This protein binds this small molecule.
Small molecule (SMILES): CC(=O)N[C@H]1[C@H](O[C@H]2[C@H](O)[C@@H](NC(C)=O)CO[C@@H]2CO)O[C@H](CO)[C@@H](O)[C@@H]1O

Binding-site contacts:
Ligand atom C1 contacts residue SER180 of chain 1.A at 3.9 Å.
Ligand atom C5 contacts residue ASN178 of chain 1.A at 3.7 Å.
Ligand atom C3 contacts residue ASN178 of chain 1.A at 3.8 Å.
Ligand atom C1 contacts residue ASN178 of chain 1.A at 1.4 Å.
Ligand atom O5 contacts residue ASN181 of chain 1.A at 3.3 Å (h-bond).
Ligand atom O5 contacts residue ASN178 of chain 1.A at 2.4 Å (h-bond).
Ligand atom O6 contacts residue ASP207 of chain 1.A at 4.1 Å.
Ligand atom C2 contacts residue ASN178 of chain 1.A at 2.5 Å.
Ligand atom N2 contacts residue ASN178 of chain 1.A at 2.9 Å (h-bond).
Ligand atom O6 contacts residue ASN181 of chain 1.A at 4.2 Å.
Ligand atom C4 contacts residue ASN178 of chain 1.A at 4.2 Å.
Ligand atom C1 contacts residue ASN181 of chain 1.A at 3.9 Å.
Ligand atom C6 contacts residue SER180 of chain 1.A at 4.4 Å.
Ligand atom N2 contacts residue ASP207 of chain 1.A at 4.0 Å.
Ligand atom C6 contacts residue ASN181 of chain 1.A at 4.3 Å.
Ligand atom C7 contacts residue ASN178 of chain 1.A at 3.8 Å.
Ligand atom O7 contacts residue ASN178 of chain 1.A at 4.1 Å.
Ligand atom O5 contacts residue SER180 of chain 1.A at 3.9 Å.
Ligand atom C8 contacts residue ASP207 of chain 1.A at 4.2 Å.
Ligand atom C5 contacts residue SER180 of chain 1.A at 4.0 Å.

Sequence of chain 1.A:
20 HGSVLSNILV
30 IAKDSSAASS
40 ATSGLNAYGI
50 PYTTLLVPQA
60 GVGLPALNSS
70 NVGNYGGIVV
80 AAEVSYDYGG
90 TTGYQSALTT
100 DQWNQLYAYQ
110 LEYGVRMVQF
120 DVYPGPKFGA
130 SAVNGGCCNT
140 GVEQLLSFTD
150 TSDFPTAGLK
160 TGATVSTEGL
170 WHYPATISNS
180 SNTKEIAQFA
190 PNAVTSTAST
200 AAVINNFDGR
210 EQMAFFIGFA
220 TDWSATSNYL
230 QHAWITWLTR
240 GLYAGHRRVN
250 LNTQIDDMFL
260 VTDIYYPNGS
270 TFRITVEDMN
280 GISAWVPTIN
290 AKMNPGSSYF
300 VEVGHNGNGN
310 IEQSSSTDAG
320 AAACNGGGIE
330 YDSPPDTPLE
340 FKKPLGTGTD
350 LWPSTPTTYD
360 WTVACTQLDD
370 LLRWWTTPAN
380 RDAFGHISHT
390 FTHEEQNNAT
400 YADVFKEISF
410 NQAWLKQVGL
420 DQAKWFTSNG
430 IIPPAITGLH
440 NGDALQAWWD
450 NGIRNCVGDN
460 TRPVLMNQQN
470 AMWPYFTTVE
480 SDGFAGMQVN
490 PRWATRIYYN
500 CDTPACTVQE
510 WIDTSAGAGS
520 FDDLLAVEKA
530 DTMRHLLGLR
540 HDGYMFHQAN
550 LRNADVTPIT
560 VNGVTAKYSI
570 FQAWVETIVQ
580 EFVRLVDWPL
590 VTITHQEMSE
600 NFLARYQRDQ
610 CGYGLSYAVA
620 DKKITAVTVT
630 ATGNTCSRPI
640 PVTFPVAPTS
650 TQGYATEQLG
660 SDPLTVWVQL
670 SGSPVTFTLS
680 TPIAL